A small-molecule ligand and the protein it binds are described below.
Small molecule (SMILES): CC(=O)N[C@H]1[C@H]([C@H](O)[C@H](O)CO)O[C@@](O)(C(=O)O)C[C@@H]1O

Sequence of chain 1.A:
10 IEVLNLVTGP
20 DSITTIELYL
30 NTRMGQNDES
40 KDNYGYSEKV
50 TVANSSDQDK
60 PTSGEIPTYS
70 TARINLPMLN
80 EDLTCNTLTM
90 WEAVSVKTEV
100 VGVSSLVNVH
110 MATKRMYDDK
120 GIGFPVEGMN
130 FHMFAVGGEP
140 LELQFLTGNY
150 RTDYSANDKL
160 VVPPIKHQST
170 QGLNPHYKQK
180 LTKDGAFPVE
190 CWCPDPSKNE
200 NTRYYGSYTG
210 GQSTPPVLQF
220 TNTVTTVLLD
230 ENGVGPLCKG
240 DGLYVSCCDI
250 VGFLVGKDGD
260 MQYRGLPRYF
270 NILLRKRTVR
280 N

Binding-site contacts:
Ligand atom N5 contacts residue LYS59 of chain 1.B at 3.4 Å (salt-bridge).
Ligand atom O4 contacts residue LYS59 of chain 1.B at 2.5 Å (salt-bridge).
Ligand atom O1A contacts residue THR50 of chain 1.B at 4.0 Å.
Ligand atom C8 contacts residue THR50 of chain 1.B at 4.4 Å.
Ligand atom C7 contacts residue THR50 of chain 1.B at 4.0 Å.
Ligand atom C11 contacts residue ALA52 of chain 1.B at 3.5 Å (hydrophobic).
Ligand atom O10 contacts residue ASP58 of chain 1.B at 3.9 Å.
Ligand atom O9 contacts residue VAL51 of chain 1.B at 3.0 Å (h-bond).
Ligand atom O10 contacts residue ALA52 of chain 1.B at 3.8 Å.
Ligand atom C10 contacts residue VAL51 of chain 1.B at 4.2 Å (hydrophobic).
Ligand atom O7 contacts residue VAL51 of chain 1.B at 3.2 Å (h-bond).
Ligand atom O1B contacts residue THR61 of chain 1.B at 3.5 Å.
Ligand atom O7 contacts residue ASN53 of chain 1.B at 4.0 Å.
Ligand atom C9 contacts residue VAL51 of chain 1.B at 3.3 Å (hydrophobic).
Ligand atom N5 contacts residue THR50 of chain 1.B at 2.9 Å (h-bond).
Ligand atom C10 contacts residue THR50 of chain 1.B at 3.6 Å.
Ligand atom C4 contacts residue THR61 of chain 1.B at 4.1 Å.
Ligand atom C5 contacts residue LYS59 of chain 1.B at 3.9 Å.
Ligand atom C11 contacts residue PRO60 of chain 1.B at 4.0 Å (hydrophobic).
Ligand atom C5 contacts residue THR50 of chain 1.B at 4.0 Å.
Ligand atom C6 contacts residue THR50 of chain 1.B at 4.0 Å.
Ligand atom C10 contacts residue GLN57 of chain 1.B at 4.3 Å.
Ligand atom C11 contacts residue ASP58 of chain 1.B at 3.9 Å.
Ligand atom C11 contacts residue HIS109 of chain 1.A at 3.8 Å.
Ligand atom C11 contacts residue THR50 of chain 1.B at 3.4 Å.
Ligand atom C10 contacts residue PRO60 of chain 1.B at 4.3 Å (hydrophobic).
Ligand atom C10 contacts residue LYS59 of chain 1.B at 3.2 Å.
Ligand atom O9 contacts residue ARG114 of chain 1.A at 2.8 Å (salt-bridge).
Ligand atom C8 contacts residue VAL51 of chain 1.B at 3.9 Å (hydrophobic).
Ligand atom C11 contacts residue VAL51 of chain 1.B at 3.8 Å (hydrophobic).
Ligand atom C4 contacts residue LYS59 of chain 1.B at 3.5 Å.
Ligand atom C9 contacts residue ARG114 of chain 1.A at 3.5 Å.
Ligand atom C10 contacts residue ALA52 of chain 1.B at 3.9 Å (hydrophobic).
Ligand atom C1 contacts residue THR61 of chain 1.B at 4.1 Å.
Ligand atom O10 contacts residue LYS59 of chain 1.B at 3.0 Å (salt-bridge).
Ligand atom O8 contacts residue THR50 of chain 1.B at 3.9 Å.
Ligand atom C7 contacts residue VAL51 of chain 1.B at 3.3 Å (hydrophobic).
Ligand atom O9 contacts residue THR50 of chain 1.B at 3.6 Å.
Ligand atom O10 contacts residue GLN57 of chain 1.B at 3.1 Å (h-bond).
Ligand atom C11 contacts residue LYS59 of chain 1.B at 3.7 Å.

Sequence of chain 1.B:
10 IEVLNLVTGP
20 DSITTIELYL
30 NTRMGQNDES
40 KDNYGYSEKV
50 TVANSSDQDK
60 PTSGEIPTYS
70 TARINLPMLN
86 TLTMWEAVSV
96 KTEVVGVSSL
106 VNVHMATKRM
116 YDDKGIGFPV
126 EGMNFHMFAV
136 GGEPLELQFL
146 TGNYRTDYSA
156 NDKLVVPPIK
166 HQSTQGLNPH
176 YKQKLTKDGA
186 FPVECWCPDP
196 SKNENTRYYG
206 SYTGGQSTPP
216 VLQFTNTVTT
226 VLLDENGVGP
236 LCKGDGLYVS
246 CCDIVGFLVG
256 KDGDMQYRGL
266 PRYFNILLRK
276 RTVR